Sequence of chain 1.A:
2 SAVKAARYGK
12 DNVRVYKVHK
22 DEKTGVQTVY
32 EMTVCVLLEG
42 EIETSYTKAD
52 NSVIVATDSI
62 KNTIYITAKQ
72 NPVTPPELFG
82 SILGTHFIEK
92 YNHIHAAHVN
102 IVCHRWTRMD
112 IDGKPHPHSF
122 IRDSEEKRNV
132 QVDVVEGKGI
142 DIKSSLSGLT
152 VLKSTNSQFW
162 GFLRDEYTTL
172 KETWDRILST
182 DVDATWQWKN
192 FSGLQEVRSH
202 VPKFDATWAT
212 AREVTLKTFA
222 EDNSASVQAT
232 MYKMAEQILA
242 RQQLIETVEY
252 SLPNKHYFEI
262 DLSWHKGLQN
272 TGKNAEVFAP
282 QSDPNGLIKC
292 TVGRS

Sequence of chain 2.A:
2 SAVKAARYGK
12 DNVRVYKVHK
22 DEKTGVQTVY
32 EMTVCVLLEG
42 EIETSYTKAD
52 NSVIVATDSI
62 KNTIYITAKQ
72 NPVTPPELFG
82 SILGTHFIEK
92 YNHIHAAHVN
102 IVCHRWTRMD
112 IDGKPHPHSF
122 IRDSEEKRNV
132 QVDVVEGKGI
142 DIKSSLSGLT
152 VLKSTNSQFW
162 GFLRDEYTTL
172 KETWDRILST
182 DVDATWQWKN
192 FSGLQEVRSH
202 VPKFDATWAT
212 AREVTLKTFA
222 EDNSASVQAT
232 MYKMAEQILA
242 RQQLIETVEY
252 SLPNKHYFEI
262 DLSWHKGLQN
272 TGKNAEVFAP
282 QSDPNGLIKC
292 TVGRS

Binding-site contacts:
Ligand atom CB contacts residue LEU288 of chain 2.A at 4.1 Å (hydrophobic).
Ligand atom CA contacts residue CYS36 of chain 1.A at 4.4 Å (hydrophobic).
Ligand atom CB contacts residue ASP12 of chain 1.A at 3.8 Å.
Ligand atom N contacts residue ASN101 of chain 1.A at 4.3 Å.
Ligand atom SG contacts residue ASN101 of chain 1.A at 4.4 Å.
Ligand atom SG contacts residue LEU38 of chain 1.A at 3.9 Å.
Ligand atom O contacts residue LEU288 of chain 2.A at 4.0 Å.
Ligand atom O contacts residue LYS290 of chain 2.A at 3.7 Å.
Ligand atom SG contacts residue CYS36 of chain 1.A at 2.0 Å (h-bond).
Ligand atom CB contacts residue CYS36 of chain 1.A at 3.0 Å (hydrophobic).

A small-molecule ligand and the protein it binds are described below.
Small molecule (SMILES): N[C@@H](CS)C(=O)O